Binding-site contacts:
Ligand atom O8 contacts residue GLU196 of chain 1.A at 2.6 Å (salt-bridge).
Ligand atom C1 contacts residue ARG292 of chain 1.A at 3.5 Å.
Ligand atom CZ contacts residue GLU38 of chain 1.A at 3.7 Å.
Ligand atom NH1 contacts residue GLU147 of chain 1.A at 3.0 Å (salt-bridge).
Ligand atom C8 contacts residue ARG212 of chain 1.A at 3.7 Å.
Ligand atom C4 contacts residue ASP70 of chain 1.A at 3.5 Å.
Ligand atom C11 contacts residue TRP98 of chain 1.A at 3.7 Å (hydrophobic).
Ligand atom C1 contacts residue TYR326 of chain 1.A at 3.0 Å (hydrophobic).
Ligand atom O6 contacts residue ARG212 of chain 1.A at 3.6 Å (salt-bridge).
Ligand atom O1A contacts residue TYR326 of chain 1.A at 3.5 Å (h-bond).
Ligand atom C3 contacts residue ASP70 of chain 1.A at 3.4 Å.
Ligand atom O1A contacts residue TYR268 of chain 1.A at 3.5 Å (h-bond).
Ligand atom NH2 contacts residue TRP98 of chain 1.A at 2.8 Å (h-bond).
Ligand atom C1 contacts residue ARG212 of chain 1.A at 3.7 Å.
Ligand atom O1A contacts residue ARG212 of chain 1.A at 3.1 Å (salt-bridge).
Ligand atom NH2 contacts residue ARG75 of chain 1.A at 3.3 Å (salt-bridge).
Ligand atom NE contacts residue ASP70 of chain 1.A at 2.9 Å (salt-bridge).
Ligand atom C3 contacts residue GLU38 of chain 1.A at 3.5 Å.
Ligand atom O9 contacts residue ARG144 of chain 1.A at 3.4 Å (salt-bridge).
Ligand atom O1B contacts residue ARG37 of chain 1.A at 2.8 Å (salt-bridge).
Ligand atom O6 contacts residue TYR326 of chain 1.A at 3.2 Å (h-bond).
Ligand atom O9 contacts residue ALA166 of chain 1.A at 3.5 Å.
Ligand atom C6 contacts residue GLU197 of chain 1.A at 3.6 Å.
Ligand atom C2 contacts residue TYR326 of chain 1.A at 2.8 Å (hydrophobic).
Ligand atom C8 contacts residue GLU196 of chain 1.A at 3.5 Å.
Ligand atom O1B contacts residue ARG292 of chain 1.A at 2.9 Å (salt-bridge).
Ligand atom O1A contacts residue ARG292 of chain 1.A at 2.9 Å (salt-bridge).
Ligand atom C9 contacts residue ASN214 of chain 1.A at 3.6 Å.
Ligand atom NH1 contacts residue TRP98 of chain 1.A at 3.2 Å (h-bond).
Ligand atom O8 contacts residue ARG212 of chain 1.A at 3.6 Å.
Ligand atom C3 contacts residue TYR326 of chain 1.A at 3.0 Å (hydrophobic).
Ligand atom CZ contacts residue TRP98 of chain 1.A at 3.4 Å (hydrophobic).
Ligand atom O8 contacts residue GLU197 of chain 1.A at 3.7 Å.
Ligand atom NH2 contacts residue ASP70 of chain 1.A at 2.9 Å (salt-bridge).
Ligand atom O10 contacts residue ASP70 of chain 1.A at 3.4 Å.
Ligand atom NE contacts residue GLU38 of chain 1.A at 3.3 Å (salt-bridge).
Ligand atom C9 contacts residue GLU196 of chain 1.A at 3.3 Å.
Ligand atom O10 contacts residue ARG71 of chain 1.A at 2.8 Å (salt-bridge).
Ligand atom O1B contacts residue TYR326 of chain 1.A at 3.5 Å (h-bond).
Ligand atom O9 contacts residue GLU196 of chain 1.A at 2.5 Å (salt-bridge).

A protein and the small-molecule ligand that binds it are described below.
Small molecule (SMILES): [H]/N=C(\N)N[C@H]1C=C(C(=O)O)O[C@@H]([C@H](O)[C@H](O)CO)[C@@H]1NC(C)=O

Sequence of chain 1.A:
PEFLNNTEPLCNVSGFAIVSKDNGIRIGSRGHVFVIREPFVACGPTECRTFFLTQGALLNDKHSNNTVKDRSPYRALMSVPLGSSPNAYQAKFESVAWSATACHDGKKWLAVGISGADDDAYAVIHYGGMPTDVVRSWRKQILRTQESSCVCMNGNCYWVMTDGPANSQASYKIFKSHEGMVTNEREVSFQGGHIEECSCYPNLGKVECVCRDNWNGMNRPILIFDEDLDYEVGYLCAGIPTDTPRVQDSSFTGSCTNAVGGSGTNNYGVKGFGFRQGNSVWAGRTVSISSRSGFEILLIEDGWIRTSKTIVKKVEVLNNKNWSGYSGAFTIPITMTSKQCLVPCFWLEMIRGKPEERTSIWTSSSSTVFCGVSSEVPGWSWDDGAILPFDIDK